Sequence of chain 1.D:
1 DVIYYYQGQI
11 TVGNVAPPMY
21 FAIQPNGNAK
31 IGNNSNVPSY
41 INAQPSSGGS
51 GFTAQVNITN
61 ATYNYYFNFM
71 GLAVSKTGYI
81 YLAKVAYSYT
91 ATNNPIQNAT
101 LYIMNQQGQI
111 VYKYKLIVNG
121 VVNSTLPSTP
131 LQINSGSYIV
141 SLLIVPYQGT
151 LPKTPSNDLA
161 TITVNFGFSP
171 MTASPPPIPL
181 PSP

Binding-site contacts:
Ligand atom C3 contacts residue THR172 of chain 1.D at 3.6 Å.
Ligand atom O2 contacts residue THR172 of chain 1.D at 3.8 Å.
Ligand atom C2 contacts residue ALA173 of chain 1.D at 3.7 Å (hydrophobic).
Ligand atom C4 contacts residue THR172 of chain 1.D at 4.0 Å.
Ligand atom C3 contacts residue ALA173 of chain 1.D at 3.7 Å (hydrophobic).
Ligand atom C2 contacts residue THR172 of chain 1.D at 2.8 Å.
Ligand atom O6 contacts residue PRO38 of chain 1.C at 3.5 Å.
Ligand atom C1 contacts residue ALA173 of chain 1.D at 3.9 Å (hydrophobic).
Ligand atom O3 contacts residue ALA173 of chain 1.D at 3.6 Å.
Ligand atom O5 contacts residue THR172 of chain 1.D at 2.4 Å (h-bond).
Ligand atom C6 contacts residue THR172 of chain 1.D at 4.3 Å.
Ligand atom C1 contacts residue THR172 of chain 1.D at 1.4 Å.
Ligand atom C5 contacts residue THR172 of chain 1.D at 3.1 Å.
Ligand atom O6 contacts residue THR172 of chain 1.D at 4.3 Å.

Sequence of chain 1.C:
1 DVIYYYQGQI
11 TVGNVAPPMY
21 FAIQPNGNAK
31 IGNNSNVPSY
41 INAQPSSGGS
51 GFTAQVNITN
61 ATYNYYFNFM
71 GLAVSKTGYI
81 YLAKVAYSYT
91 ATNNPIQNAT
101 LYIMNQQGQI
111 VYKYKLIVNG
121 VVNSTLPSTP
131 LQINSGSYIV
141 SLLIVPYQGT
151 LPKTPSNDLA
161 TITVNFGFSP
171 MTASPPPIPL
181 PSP

The small molecule below binds the protein below.
Small molecule (SMILES): OC[C@H]1O[C@H](O)[C@@H](O)[C@@H](O)[C@@H]1O